Sequence of chain 1.C:
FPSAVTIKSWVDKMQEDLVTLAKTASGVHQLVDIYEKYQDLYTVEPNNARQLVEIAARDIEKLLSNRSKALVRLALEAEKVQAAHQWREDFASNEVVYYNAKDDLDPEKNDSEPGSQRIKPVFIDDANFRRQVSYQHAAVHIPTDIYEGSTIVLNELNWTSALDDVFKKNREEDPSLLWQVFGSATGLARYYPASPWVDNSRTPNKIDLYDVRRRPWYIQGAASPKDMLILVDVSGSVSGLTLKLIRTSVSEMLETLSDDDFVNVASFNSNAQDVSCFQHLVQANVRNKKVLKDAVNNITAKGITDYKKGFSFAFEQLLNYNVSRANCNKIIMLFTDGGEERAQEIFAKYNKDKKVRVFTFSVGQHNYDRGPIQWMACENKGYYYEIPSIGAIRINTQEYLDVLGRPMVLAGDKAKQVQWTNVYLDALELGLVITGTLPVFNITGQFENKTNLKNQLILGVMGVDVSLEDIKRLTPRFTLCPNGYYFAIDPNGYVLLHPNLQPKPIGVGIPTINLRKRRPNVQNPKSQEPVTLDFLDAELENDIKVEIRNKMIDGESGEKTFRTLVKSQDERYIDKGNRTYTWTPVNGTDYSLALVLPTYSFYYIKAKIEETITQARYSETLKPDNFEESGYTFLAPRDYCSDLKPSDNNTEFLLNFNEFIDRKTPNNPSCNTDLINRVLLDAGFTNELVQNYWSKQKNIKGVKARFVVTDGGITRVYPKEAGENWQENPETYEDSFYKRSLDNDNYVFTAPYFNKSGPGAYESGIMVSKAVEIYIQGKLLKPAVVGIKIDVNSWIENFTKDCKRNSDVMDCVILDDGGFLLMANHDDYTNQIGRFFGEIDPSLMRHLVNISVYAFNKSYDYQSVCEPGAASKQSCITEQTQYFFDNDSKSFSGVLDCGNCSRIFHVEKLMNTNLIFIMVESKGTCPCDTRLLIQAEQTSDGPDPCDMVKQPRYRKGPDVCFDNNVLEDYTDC

Binding-site contacts:
Ligand atom C8 contacts residue ASN350 of chain 1.C at 4.5 Å.
Ligand atom C7 contacts residue ASN350 of chain 1.C at 3.4 Å.
Ligand atom N2 contacts residue ASN350 of chain 1.C at 2.9 Å (h-bond).
Ligand atom C2 contacts residue ASN350 of chain 1.C at 2.5 Å.
Ligand atom C5 contacts residue ASN350 of chain 1.C at 3.6 Å.
Ligand atom C4 contacts residue ASN350 of chain 1.C at 4.3 Å.
Ligand atom O5 contacts residue ASN350 of chain 1.C at 2.4 Å (h-bond).
Ligand atom C1 contacts residue ASN350 of chain 1.C at 1.4 Å.
Ligand atom O7 contacts residue ASN350 of chain 1.C at 3.5 Å (h-bond).
Ligand atom C3 contacts residue ASN350 of chain 1.C at 3.8 Å.

A protein and the small-molecule ligand that binds it are described below.
Small molecule (SMILES): CC(=O)N[C@H]1[C@H](O[C@H]2[C@H](O)[C@@H](NC(C)=O)CO[C@@H]2CO)O[C@H](CO)[C@@H](O)[C@@H]1O